This protein binds this small molecule.
Small molecule (SMILES): CO[C@H]1C[C@@H]2CC[C@@H](C)[C@@](O)(O2)C(=O)C(=O)N2CCCC[C@H]2C(=O)O[C@H]([C@H](C)C[C@@H]2CC[C@@H](O)[C@H](OC)C2)CC(=O)[C@H](C)/C=C(\C)[C@@H](O)[C@@H](OC)C(=O)[C@H](C)C[C@H](C)/C=C/C=CC=C1C

Binding-site contacts:
Ligand atom C41 contacts residue VAL55 of chain 1.A at 3.6 Å (hydrophobic).
Ligand atom C3 contacts residue PHE59 of chain 1.A at 3.6 Å (hydrophobic).
Ligand atom O4 contacts residue PHE36 of chain 1.A at 3.3 Å.
Ligand atom C40 contacts residue GLN53 of chain 1.A at 3.6 Å.
Ligand atom O11 contacts residue VAL55 of chain 1.A at 3.6 Å.
Ligand atom O5 contacts residue ASP37 of chain 1.A at 3.4 Å (salt-bridge).
Ligand atom O4 contacts residue ASP37 of chain 1.A at 3.3 Å (salt-bridge).
Ligand atom O3 contacts residue PHE99 of chain 1.A at 3.7 Å.
Ligand atom C4 contacts residue PHE59 of chain 1.A at 3.8 Å (hydrophobic).
Ligand atom O2 contacts residue VAL55 of chain 1.A at 3.2 Å.
Ligand atom C39 contacts residue GLN53 of chain 1.A at 3.6 Å.
Ligand atom C41 contacts residue GLU54 of chain 1.A at 3.8 Å.
Ligand atom C10 contacts residue ASP37 of chain 1.A at 3.4 Å.
Ligand atom C48 contacts residue PHE46 of chain 1.A at 3.8 Å (hydrophobic).
Ligand atom O4 contacts residue TYR26 of chain 1.A at 3.4 Å.
Ligand atom C5 contacts residue TYR26 of chain 1.A at 3.5 Å (hydrophobic).
Ligand atom C6 contacts residue TYR26 of chain 1.A at 3.6 Å (hydrophobic).
Ligand atom O6 contacts residue ASP37 of chain 1.A at 2.6 Å (salt-bridge).
Ligand atom C2 contacts residue TYR82 of chain 1.A at 3.5 Å (hydrophobic).
Ligand atom O10 contacts residue GLU54 of chain 1.A at 2.8 Å (salt-bridge).
Ligand atom O4 contacts residue PHE99 of chain 1.A at 3.8 Å.
Ligand atom C1 contacts residue TYR82 of chain 1.A at 3.3 Å (hydrophobic).
Ligand atom O2 contacts residue ILE56 of chain 1.A at 2.9 Å (h-bond).
Ligand atom C41 contacts residue ILE56 of chain 1.A at 3.8 Å (hydrophobic).
Ligand atom C37 contacts residue GLU54 of chain 1.A at 3.6 Å.
Ligand atom O2 contacts residue TYR82 of chain 1.A at 3.7 Å.
Ligand atom O5 contacts residue TYR26 of chain 1.A at 3.7 Å.
Ligand atom O3 contacts residue TYR82 of chain 1.A at 2.6 Å (h-bond).
Ligand atom C49 contacts residue HIS87 of chain 1.A at 3.6 Å.
Ligand atom O8 contacts residue GLU54 of chain 1.A at 3.7 Å.
Ligand atom C9 contacts residue ASP37 of chain 1.A at 3.8 Å.
Ligand atom O13 contacts residue GLN53 of chain 1.A at 2.7 Å (h-bond).
Ligand atom C4 contacts residue VAL55 of chain 1.A at 3.8 Å (hydrophobic).
Ligand atom C35 contacts residue TYR82 of chain 1.A at 3.4 Å (hydrophobic).
Ligand atom C30 contacts residue GLU54 of chain 1.A at 3.3 Å.
Ligand atom O1 contacts residue TYR82 of chain 1.A at 3.4 Å (h-bond).
Ligand atom C9 contacts residue PHE36 of chain 1.A at 3.8 Å (hydrophobic).
Ligand atom C49 contacts residue TYR82 of chain 1.A at 3.3 Å (hydrophobic).
Ligand atom C8 contacts residue TYR82 of chain 1.A at 3.4 Å (hydrophobic).
Ligand atom O11 contacts residue PHE46 of chain 1.A at 3.4 Å.

Sequence of chain 1.A:
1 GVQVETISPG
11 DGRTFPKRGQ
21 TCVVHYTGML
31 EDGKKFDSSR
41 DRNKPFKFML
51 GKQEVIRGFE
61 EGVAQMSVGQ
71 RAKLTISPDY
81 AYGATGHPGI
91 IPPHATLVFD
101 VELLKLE